Binding-site contacts:
Ligand atom C6 contacts residue SER93 of chain 1.D at 4.0 Å.
Ligand atom O6A contacts residue SER93 of chain 1.D at 3.2 Å.
Ligand atom O4 contacts residue SER93 of chain 1.D at 3.0 Å (h-bond).
Ligand atom O3 contacts residue ALA158 of chain 1.D at 3.0 Å (h-bond).
Ligand atom SAG contacts residue ARG157 of chain 1.D at 3.6 Å (salt-bridge).
Ligand atom C3 contacts residue LYS156 of chain 1.D at 4.0 Å.
Ligand atom O5 contacts residue LYS156 of chain 1.D at 3.4 Å.
Ligand atom C6 contacts residue LEU62 of chain 1.D at 3.5 Å (hydrophobic).
Ligand atom O6B contacts residue LEU62 of chain 1.D at 4.0 Å.
Ligand atom O4 contacts residue HIS155 of chain 1.D at 3.5 Å (h-bond).
Ligand atom O6A contacts residue HIS94 of chain 1.D at 3.2 Å (h-bond).
Ligand atom OAF contacts residue ALA158 of chain 1.D at 3.3 Å.
Ligand atom OAH contacts residue LEU2 of chain 1.D at 2.8 Å (h-bond).
Ligand atom C3 contacts residue ALA158 of chain 1.D at 4.0 Å (hydrophobic).
Ligand atom C3 contacts residue ARG157 of chain 1.D at 3.7 Å.
Ligand atom O5 contacts residue HIS155 of chain 1.D at 3.6 Å.
Ligand atom O6A contacts residue LEU62 of chain 1.D at 3.4 Å.
Ligand atom O6B contacts residue ARG157 of chain 1.D at 3.3 Å (salt-bridge).
Ligand atom C5 contacts residue HIS155 of chain 1.D at 4.0 Å.
Ligand atom OAH contacts residue ASP3 of chain 1.D at 4.0 Å.
Ligand atom C2 contacts residue ALA158 of chain 1.D at 3.7 Å (hydrophobic).
Ligand atom C6 contacts residue HIS94 of chain 1.D at 3.9 Å.
Ligand atom O6B contacts residue HIS94 of chain 1.D at 4.0 Å.
Ligand atom C6 contacts residue HIS155 of chain 1.D at 3.4 Å.
Ligand atom O3 contacts residue LYS156 of chain 1.D at 3.0 Å.
Ligand atom SAG contacts residue THR4 of chain 1.D at 3.9 Å.
Ligand atom O3 contacts residue ARG157 of chain 1.D at 3.3 Å (salt-bridge).
Ligand atom O5B contacts residue LYS156 of chain 1.D at 3.3 Å.
Ligand atom OAH contacts residue ARG157 of chain 1.D at 3.1 Å (salt-bridge).
Ligand atom OAF contacts residue THR4 of chain 1.D at 2.9 Å (h-bond).
Ligand atom O4 contacts residue LYS156 of chain 1.D at 3.5 Å.
Ligand atom OAF contacts residue ARG157 of chain 1.D at 2.8 Å (salt-bridge).
Ligand atom O6B contacts residue LYS156 of chain 1.D at 3.3 Å.
Ligand atom OAH contacts residue THR4 of chain 1.D at 3.7 Å.
Ligand atom O6A contacts residue HIS155 of chain 1.D at 3.8 Å.
Ligand atom O5 contacts residue ARG157 of chain 1.D at 3.8 Å.
Ligand atom OBI contacts residue LYS156 of chain 1.D at 4.0 Å.
Ligand atom C4 contacts residue LYS156 of chain 1.D at 4.0 Å.
Ligand atom O6B contacts residue HIS155 of chain 1.D at 3.3 Å (h-bond).
Ligand atom C5 contacts residue LEU62 of chain 1.D at 3.8 Å (hydrophobic).

Sequence of chain 1.D:
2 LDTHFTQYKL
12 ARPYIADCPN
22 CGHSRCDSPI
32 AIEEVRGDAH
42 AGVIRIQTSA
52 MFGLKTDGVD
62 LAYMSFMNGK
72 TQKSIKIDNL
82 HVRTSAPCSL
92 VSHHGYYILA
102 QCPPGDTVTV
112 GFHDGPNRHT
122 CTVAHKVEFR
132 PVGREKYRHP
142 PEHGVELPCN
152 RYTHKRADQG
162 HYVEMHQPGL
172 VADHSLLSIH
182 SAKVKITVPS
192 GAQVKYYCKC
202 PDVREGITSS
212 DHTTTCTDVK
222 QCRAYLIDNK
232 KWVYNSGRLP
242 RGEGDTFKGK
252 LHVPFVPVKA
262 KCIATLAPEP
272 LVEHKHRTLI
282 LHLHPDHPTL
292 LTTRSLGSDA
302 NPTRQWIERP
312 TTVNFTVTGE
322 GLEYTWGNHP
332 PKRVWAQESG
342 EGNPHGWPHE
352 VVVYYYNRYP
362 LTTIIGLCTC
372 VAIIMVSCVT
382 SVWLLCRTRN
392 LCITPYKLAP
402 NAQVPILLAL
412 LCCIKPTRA

This small molecule binds to this protein.
Small molecule (SMILES): O=C(O)[C@@H]1O[C@H](O[C@H]2[C@@H](OS(=O)(=O)O)O[C@@H](O)[C@H](NS(=O)(=O)O)[C@H]2O)[C@@H](OS(=O)(=O)O)[C@H](O)[C@@H]1O